Sequence of chain 1.A:
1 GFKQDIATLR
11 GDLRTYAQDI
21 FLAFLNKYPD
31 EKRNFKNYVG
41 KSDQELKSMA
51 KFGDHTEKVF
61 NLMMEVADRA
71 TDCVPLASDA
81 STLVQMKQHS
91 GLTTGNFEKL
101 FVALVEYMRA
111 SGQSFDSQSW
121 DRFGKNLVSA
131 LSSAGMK

Binding-site contacts:
Ligand atom BR1 contacts residue MET63 of chain 1.A at 4.4 Å.
Ligand atom C5 contacts residue THR56 of chain 1.A at 3.7 Å.
Ligand atom C6 contacts residue PHE60 of chain 1.A at 4.3 Å (hydrophobic).
Ligand atom C1 contacts residue LEU100 of chain 1.A at 3.7 Å (hydrophobic).
Ligand atom C3 contacts residue VAL59 of chain 1.A at 3.6 Å (hydrophobic).
Ligand atom C3 contacts residue PHE21 of chain 1.A at 3.4 Å (hydrophobic).
Ligand atom C2 contacts residue LEU100 of chain 1.A at 4.2 Å (hydrophobic).
Ligand atom O1 contacts residue PHE21 of chain 1.A at 3.4 Å.
Ligand atom BR1 contacts residue ILE20 of chain 1.A at 4.2 Å.
Ligand atom BR1 contacts residue ALA17 of chain 1.A at 3.8 Å.
Ligand atom C7 contacts residue VAL59 of chain 1.A at 3.7 Å (hydrophobic).
Ligand atom O1 contacts residue PHE35 of chain 1.A at 3.5 Å.
Ligand atom BR1 contacts residue PHE60 of chain 1.A at 2.7 Å.
Ligand atom C4 contacts residue HIS55 of chain 1.A at 4.4 Å.
Ligand atom C2 contacts residue VAL59 of chain 1.A at 3.7 Å (hydrophobic).
Ligand atom C4 contacts residue PHE21 of chain 1.A at 3.5 Å (hydrophobic).
Ligand atom C6 contacts residue VAL59 of chain 1.A at 3.6 Å (hydrophobic).
Ligand atom C7 contacts residue LEU100 of chain 1.A at 3.6 Å (hydrophobic).
Ligand atom C1 contacts residue PHE35 of chain 1.A at 4.4 Å (hydrophobic).
Ligand atom C1 contacts residue HEM1 of chain 1.C at 3.5 Å.
Ligand atom C1 contacts residue PHE24 of chain 1.A at 4.5 Å (hydrophobic).
Ligand atom BR1 contacts residue PHE21 of chain 1.A at 4.1 Å.
Ligand atom C7 contacts residue PHE21 of chain 1.A at 3.6 Å (hydrophobic).
Ligand atom O1 contacts residue HEM1 of chain 1.C at 4.4 Å.
Ligand atom O1 contacts residue VAL59 of chain 1.A at 4.0 Å.
Ligand atom C5 contacts residue VAL59 of chain 1.A at 3.5 Å (hydrophobic).
Ligand atom C4 contacts residue THR56 of chain 1.A at 3.8 Å.
Ligand atom C1 contacts residue PHE21 of chain 1.A at 3.9 Å (hydrophobic).
Ligand atom C5 contacts residue PHE21 of chain 1.A at 3.7 Å (hydrophobic).
Ligand atom C2 contacts residue PHE21 of chain 1.A at 3.4 Å (hydrophobic).
Ligand atom C6 contacts residue PHE21 of chain 1.A at 3.8 Å (hydrophobic).
Ligand atom C4 contacts residue VAL59 of chain 1.A at 3.5 Å (hydrophobic).

A protein and the small-molecule ligand that binds it are described below.
Small molecule (SMILES): Cc1cc(Br)ccc1O